Sequence of chain 1.A:
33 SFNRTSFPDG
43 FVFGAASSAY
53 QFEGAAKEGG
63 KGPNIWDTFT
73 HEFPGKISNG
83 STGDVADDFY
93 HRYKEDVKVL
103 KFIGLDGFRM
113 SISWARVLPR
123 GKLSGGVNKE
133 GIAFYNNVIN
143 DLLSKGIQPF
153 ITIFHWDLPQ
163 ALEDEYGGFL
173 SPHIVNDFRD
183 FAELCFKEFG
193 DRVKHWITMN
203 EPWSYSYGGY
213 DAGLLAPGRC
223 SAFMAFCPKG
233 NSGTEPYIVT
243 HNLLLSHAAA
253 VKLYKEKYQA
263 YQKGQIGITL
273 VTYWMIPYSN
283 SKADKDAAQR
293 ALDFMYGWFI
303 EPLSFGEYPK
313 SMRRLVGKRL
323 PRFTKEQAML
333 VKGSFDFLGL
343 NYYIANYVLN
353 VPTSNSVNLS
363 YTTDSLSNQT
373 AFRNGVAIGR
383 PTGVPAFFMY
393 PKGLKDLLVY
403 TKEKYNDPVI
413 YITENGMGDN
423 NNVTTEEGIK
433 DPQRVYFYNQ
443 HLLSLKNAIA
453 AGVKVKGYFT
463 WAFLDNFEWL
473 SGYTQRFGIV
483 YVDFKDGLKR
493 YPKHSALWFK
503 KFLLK

The protein below binds the small molecule below.
Small molecule (SMILES): CC(=O)N[C@H]1[C@H](O[C@H]2[C@H](O)[C@@H](NC(C)=O)CO[C@@H]2CO)O[C@H](CO)[C@@H](O[C@@H]2O[C@H](CO)[C@@H](O)[C@H](O)[C@@H]2O)[C@@H]1O

Binding-site contacts:
Ligand atom O3 contacts residue PRO383 of chain 1.A at 3.8 Å.
Ligand atom O6 contacts residue THR384 of chain 1.A at 3.9 Å.
Ligand atom C7 contacts residue THR384 of chain 1.A at 4.5 Å.
Ligand atom O7 contacts residue PRO383 of chain 1.A at 4.1 Å.
Ligand atom O6 contacts residue GLY385 of chain 1.A at 3.7 Å.
Ligand atom C1 contacts residue ASN422 of chain 1.A at 3.9 Å.
Ligand atom O6 contacts residue ASN422 of chain 1.A at 4.2 Å.
Ligand atom N2 contacts residue ASN424 of chain 1.A at 3.0 Å (h-bond).
Ligand atom C8 contacts residue ASN424 of chain 1.A at 4.1 Å.
Ligand atom C7 contacts residue PRO383 of chain 1.A at 4.5 Å (hydrophobic).
Ligand atom O5 contacts residue ASN424 of chain 1.A at 2.2 Å (h-bond).
Ligand atom C3 contacts residue ASN424 of chain 1.A at 3.8 Å.
Ligand atom O7 contacts residue ASN424 of chain 1.A at 3.3 Å (h-bond).
Ligand atom C2 contacts residue ASN424 of chain 1.A at 2.5 Å.
Ligand atom C7 contacts residue ASN424 of chain 1.A at 3.3 Å.
Ligand atom O7 contacts residue GLY385 of chain 1.A at 4.2 Å.
Ligand atom C4 contacts residue ASN424 of chain 1.A at 4.2 Å.
Ligand atom C1 contacts residue ASN424 of chain 1.A at 1.4 Å.
Ligand atom C6 contacts residue ASN422 of chain 1.A at 4.0 Å.
Ligand atom O7 contacts residue THR384 of chain 1.A at 3.6 Å.
Ligand atom C8 contacts residue VAL425 of chain 1.A at 4.2 Å (hydrophobic).
Ligand atom O5 contacts residue ASN422 of chain 1.A at 3.1 Å (h-bond).
Ligand atom C5 contacts residue ASN424 of chain 1.A at 3.6 Å.
Ligand atom C5 contacts residue ASN422 of chain 1.A at 4.2 Å.